Sequence of chain 2.A:
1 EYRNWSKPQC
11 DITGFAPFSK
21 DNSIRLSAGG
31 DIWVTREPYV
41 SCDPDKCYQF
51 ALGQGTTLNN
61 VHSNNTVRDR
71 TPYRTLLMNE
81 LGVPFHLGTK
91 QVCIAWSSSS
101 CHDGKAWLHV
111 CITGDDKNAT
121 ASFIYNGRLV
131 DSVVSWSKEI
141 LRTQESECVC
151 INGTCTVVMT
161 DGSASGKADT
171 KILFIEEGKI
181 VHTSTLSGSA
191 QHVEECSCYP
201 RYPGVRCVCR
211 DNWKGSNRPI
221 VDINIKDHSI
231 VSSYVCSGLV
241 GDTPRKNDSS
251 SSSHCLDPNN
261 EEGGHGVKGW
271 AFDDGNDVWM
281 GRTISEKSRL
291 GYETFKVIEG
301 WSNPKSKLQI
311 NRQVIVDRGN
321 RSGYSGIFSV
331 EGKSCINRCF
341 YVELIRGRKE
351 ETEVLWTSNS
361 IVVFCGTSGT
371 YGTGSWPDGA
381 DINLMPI

Binding-site contacts:
Ligand atom C2 contacts residue GLN309 of chain 4.A at 3.7 Å.
Ligand atom C3 contacts residue ASN118 of chain 2.A at 3.8 Å.
Ligand atom O4 contacts residue GLN309 of chain 4.A at 3.8 Å.
Ligand atom O4 contacts residue ARG312 of chain 4.A at 3.5 Å (salt-bridge).
Ligand atom C1 contacts residue ASN118 of chain 2.A at 1.4 Å.
Ligand atom O5 contacts residue ASN311 of chain 4.A at 3.8 Å.
Ligand atom O2 contacts residue ARG312 of chain 4.A at 3.3 Å.
Ligand atom O2 contacts residue GLN309 of chain 4.A at 2.8 Å (h-bond).
Ligand atom O3 contacts residue GLN309 of chain 4.A at 3.6 Å.
Ligand atom O3 contacts residue GLN309 of chain 4.A at 3.1 Å (h-bond).
Ligand atom O7 contacts residue THR373 of chain 4.A at 3.6 Å.
Ligand atom C3 contacts residue GLN309 of chain 4.A at 3.5 Å.
Ligand atom O5 contacts residue ASN118 of chain 2.A at 2.4 Å (h-bond).
Ligand atom O7 contacts residue ASN118 of chain 2.A at 3.0 Å (h-bond).
Ligand atom C6 contacts residue TYR371 of chain 4.A at 3.3 Å (hydrophobic).
Ligand atom C5 contacts residue TYR371 of chain 4.A at 3.8 Å (hydrophobic).
Ligand atom O5 contacts residue TYR371 of chain 4.A at 3.8 Å.
Ligand atom O3 contacts residue ASP248 of chain 4.A at 3.7 Å.
Ligand atom C7 contacts residue ASN118 of chain 2.A at 3.1 Å.
Ligand atom C6 contacts residue GLY372 of chain 4.A at 3.5 Å.
Ligand atom O5 contacts residue THR373 of chain 4.A at 3.4 Å.
Ligand atom O2 contacts residue ILE310 of chain 4.A at 3.6 Å.
Ligand atom O6 contacts residue ILE310 of chain 4.A at 3.8 Å.
Ligand atom N2 contacts residue ASN118 of chain 2.A at 2.8 Å (h-bond).
Ligand atom O3 contacts residue ASN311 of chain 4.A at 3.0 Å (h-bond).
Ligand atom C2 contacts residue ARG312 of chain 4.A at 3.9 Å.
Ligand atom O6 contacts residue GLY372 of chain 4.A at 2.9 Å (h-bond).
Ligand atom O5 contacts residue GLY372 of chain 4.A at 3.2 Å.
Ligand atom O6 contacts residue TYR371 of chain 4.A at 3.5 Å.
Ligand atom C6 contacts residue ARG312 of chain 4.A at 3.8 Å.
Ligand atom O5 contacts residue ILE310 of chain 4.A at 3.8 Å.
Ligand atom C3 contacts residue ASN311 of chain 4.A at 3.5 Å.
Ligand atom C5 contacts residue ASN118 of chain 2.A at 3.7 Å.
Ligand atom O2 contacts residue ASN311 of chain 4.A at 3.8 Å.
Ligand atom O4 contacts residue ASN311 of chain 4.A at 3.5 Å (h-bond).
Ligand atom C4 contacts residue GLN309 of chain 4.A at 3.3 Å.
Ligand atom O3 contacts residue ILE310 of chain 4.A at 3.8 Å.
Ligand atom O4 contacts residue ARG312 of chain 4.A at 3.4 Å (salt-bridge).
Ligand atom C2 contacts residue ASN118 of chain 2.A at 2.4 Å.
Ligand atom O6 contacts residue THR373 of chain 4.A at 3.6 Å.

The protein below binds the small molecule below.
Small molecule (SMILES): CC(=O)N[C@H]1[C@H](O[C@H]2[C@H](O)[C@@H](NC(C)=O)CO[C@@H]2CO)O[C@H](CO)[C@@H](O[C@@H]2O[C@H](CO[C@H]3O[C@H](CO)[C@@H](O)[C@H](O)[C@@H]3O)[C@@H](O)[C@H](O[C@H]3O[C@H](CO)[C@@H](O)[C@H](O)[C@@H]3O[C@H]3O[C@H](CO)[C@@H](O)[C@H](O)[C@@H]3O)[C@@H]2O)[C@@H]1O

Sequence of chain 4.A:
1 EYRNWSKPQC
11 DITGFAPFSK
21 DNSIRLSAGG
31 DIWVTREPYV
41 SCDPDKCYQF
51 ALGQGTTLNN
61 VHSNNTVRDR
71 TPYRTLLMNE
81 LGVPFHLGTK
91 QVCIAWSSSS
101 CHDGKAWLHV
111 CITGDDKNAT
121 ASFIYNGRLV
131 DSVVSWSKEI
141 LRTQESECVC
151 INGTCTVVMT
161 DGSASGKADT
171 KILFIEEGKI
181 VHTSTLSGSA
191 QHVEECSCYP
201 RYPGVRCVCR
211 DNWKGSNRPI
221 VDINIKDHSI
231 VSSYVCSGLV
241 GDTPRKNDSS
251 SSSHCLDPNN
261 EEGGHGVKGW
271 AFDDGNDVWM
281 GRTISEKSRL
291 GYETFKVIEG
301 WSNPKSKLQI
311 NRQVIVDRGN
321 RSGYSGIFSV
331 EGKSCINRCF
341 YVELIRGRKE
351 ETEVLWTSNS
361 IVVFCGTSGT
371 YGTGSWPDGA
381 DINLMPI